This small molecule binds to this protein.
Small molecule (SMILES): COc1cc(OC)c(Cl)c(N2Cc3cnc(Nc4ccccc4)nc3N(C3CCN(C(=O)/C=C/CN(C)C)CC3)C2=O)c1Cl

Sequence of chain 1.A:
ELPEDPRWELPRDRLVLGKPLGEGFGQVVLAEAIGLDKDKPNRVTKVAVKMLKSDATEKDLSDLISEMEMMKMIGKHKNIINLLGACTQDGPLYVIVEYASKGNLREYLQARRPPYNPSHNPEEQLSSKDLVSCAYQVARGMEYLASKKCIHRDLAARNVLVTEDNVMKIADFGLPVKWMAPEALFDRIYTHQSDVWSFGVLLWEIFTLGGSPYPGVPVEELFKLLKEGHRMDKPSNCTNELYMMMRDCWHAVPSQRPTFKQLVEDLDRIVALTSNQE

Binding-site contacts:
Ligand atom CAI contacts residue ASP187 of chain 1.A at 3.4 Å.
Ligand atom CAB contacts residue VAL107 of chain 1.A at 3.6 Å (hydrophobic).
Ligand atom C5 contacts residue LEU176 of chain 1.A at 3.8 Å (hydrophobic).
Ligand atom CLL contacts residue ILE91 of chain 1.A at 3.8 Å.
Ligand atom OAG contacts residue LYS60 of chain 1.A at 3.5 Å.
Ligand atom CAY contacts residue ALA110 of chain 1.A at 3.5 Å (hydrophobic).
Ligand atom CAI contacts residue GLU77 of chain 1.A at 3.7 Å.
Ligand atom CAJ contacts residue GLU77 of chain 1.A at 3.7 Å.
Ligand atom NAQ contacts residue VAL38 of chain 1.A at 3.8 Å.
Ligand atom CBJ contacts residue VAL38 of chain 1.A at 3.7 Å (hydrophobic).
Ligand atom CLL contacts residue ASP187 of chain 1.A at 3.5 Å.
Ligand atom N1 contacts residue ALA110 of chain 1.A at 3.0 Å (h-bond).
Ligand atom CBD contacts residue ALA110 of chain 1.A at 3.5 Å (hydrophobic).
Ligand atom CAJ contacts residue LYS60 of chain 1.A at 3.8 Å.
Ligand atom NAX contacts residue ALA110 of chain 1.A at 2.7 Å (h-bond).
Ligand atom OAW contacts residue VAL38 of chain 1.A at 3.4 Å.
Ligand atom C2 contacts residue ALA110 of chain 1.A at 3.7 Å (hydrophobic).
Ligand atom CAJ contacts residue VAL105 of chain 1.A at 3.6 Å (hydrophobic).
Ligand atom CLK contacts residue VAL38 of chain 1.A at 3.7 Å.
Ligand atom CLK contacts residue LYS60 of chain 1.A at 3.7 Å.
Ligand atom CLK contacts residue VAL107 of chain 1.A at 3.7 Å.
Ligand atom CAN contacts residue VAL107 of chain 1.A at 3.6 Å (hydrophobic).
Ligand atom CBC contacts residue GLY113 of chain 1.A at 3.8 Å.
Ligand atom CLL contacts residue ALA186 of chain 1.A at 3.2 Å.
Ligand atom OAG contacts residue VAL107 of chain 1.A at 3.6 Å.
Ligand atom OAH contacts residue ASP187 of chain 1.A at 3.0 Å (salt-bridge).
Ligand atom CBD contacts residue GLY113 of chain 1.A at 3.7 Å.
Ligand atom CAD contacts residue ASP187 of chain 1.A at 3.5 Å.
Ligand atom C6 contacts residue ALA110 of chain 1.A at 3.6 Å (hydrophobic).
Ligand atom CLL contacts residue LEU176 of chain 1.A at 3.8 Å.
Ligand atom CAY contacts residue GLY113 of chain 1.A at 3.7 Å.
Ligand atom CBI contacts residue GLU32 of chain 1.A at 3.5 Å.
Ligand atom C6 contacts residue LEU176 of chain 1.A at 3.8 Å (hydrophobic).
Ligand atom CAE contacts residue ASP187 of chain 1.A at 3.5 Å.
Ligand atom CAJ contacts residue VAL107 of chain 1.A at 3.8 Å (hydrophobic).
Ligand atom CAA contacts residue VAL107 of chain 1.A at 3.8 Å (hydrophobic).
Ligand atom C6 contacts residue GLU108 of chain 1.A at 3.5 Å.
Ligand atom OBL contacts residue LEU30 of chain 1.A at 3.4 Å (h-bond).
Ligand atom CBI contacts residue LEU30 of chain 1.A at 3.6 Å (hydrophobic).
Ligand atom CAF contacts residue GLU77 of chain 1.A at 3.5 Å.